This protein binds this small molecule.
Small molecule (SMILES): CC(=O)N[C@@H]1[C@@H](O)[C@H](O)[C@@H](CO)O[C@H]1O

Binding-site contacts:
Ligand atom C4 contacts residue ASN308 of chain 1.E at 4.2 Å.
Ligand atom C1 contacts residue ASN308 of chain 1.E at 1.4 Å.
Ligand atom C2 contacts residue ASN308 of chain 1.E at 2.5 Å.
Ligand atom C8 contacts residue ASN308 of chain 1.E at 3.5 Å.
Ligand atom O7 contacts residue ASN308 of chain 1.E at 3.5 Å (h-bond).
Ligand atom O5 contacts residue ASN308 of chain 1.E at 2.4 Å (h-bond).
Ligand atom C1 contacts residue TRP364 of chain 1.E at 4.2 Å (hydrophobic).
Ligand atom N2 contacts residue ASN308 of chain 1.E at 2.7 Å (h-bond).
Ligand atom C8 contacts residue SER362 of chain 1.E at 4.5 Å.
Ligand atom C3 contacts residue ASN308 of chain 1.E at 3.8 Å.
Ligand atom C5 contacts residue ASN308 of chain 1.E at 3.7 Å.
Ligand atom C7 contacts residue ASN308 of chain 1.E at 3.1 Å.

Sequence of chain 1.E:
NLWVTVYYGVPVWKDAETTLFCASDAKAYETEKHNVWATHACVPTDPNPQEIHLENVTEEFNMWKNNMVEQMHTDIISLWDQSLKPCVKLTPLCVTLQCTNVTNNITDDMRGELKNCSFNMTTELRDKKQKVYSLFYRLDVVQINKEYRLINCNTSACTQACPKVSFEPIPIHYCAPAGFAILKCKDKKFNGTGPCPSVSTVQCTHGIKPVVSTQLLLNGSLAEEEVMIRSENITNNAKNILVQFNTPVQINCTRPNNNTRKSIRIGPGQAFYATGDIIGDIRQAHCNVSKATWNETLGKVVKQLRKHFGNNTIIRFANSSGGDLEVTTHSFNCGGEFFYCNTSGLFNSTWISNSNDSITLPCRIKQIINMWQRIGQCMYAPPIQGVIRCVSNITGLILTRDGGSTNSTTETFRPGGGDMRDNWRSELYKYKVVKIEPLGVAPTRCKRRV